Binding-site contacts:
Ligand atom C2 contacts residue GLY627 of chain 1.F at 4.1 Å.
Ligand atom C4 contacts residue HIS630 of chain 1.I at 3.2 Å.
Ligand atom C6 contacts residue HIS628 of chain 1.F at 2.7 Å.
Ligand atom N1 contacts residue HIS630 of chain 1.I at 4.2 Å.
Ligand atom C6 contacts residue PHE629 of chain 1.F at 4.0 Å (hydrophobic).
Ligand atom C4 contacts residue HIS628 of chain 1.F at 4.5 Å.
Ligand atom O2 contacts residue ASP626 of chain 1.F at 3.6 Å (salt-bridge).
Ligand atom O2 contacts residue GLY627 of chain 1.F at 3.4 Å.
Ligand atom N1 contacts residue TRP607 of chain 1.I at 4.5 Å.
Ligand atom N4 contacts residue PRO631 of chain 1.I at 4.4 Å.
Ligand atom N4 contacts residue PHE629 of chain 1.I at 4.4 Å.
Ligand atom C2 contacts residue HIS628 of chain 1.F at 3.3 Å.
Ligand atom C5 contacts residue HIS628 of chain 1.F at 3.9 Å.
Ligand atom N4 contacts residue HIS630 of chain 1.I at 3.0 Å.
Ligand atom N3 contacts residue HIS628 of chain 1.F at 4.3 Å.
Ligand atom N1 contacts residue PHE629 of chain 1.F at 4.2 Å.
Ligand atom C5 contacts residue PHE629 of chain 1.I at 4.0 Å (hydrophobic).
Ligand atom C2 contacts residue HIS630 of chain 1.I at 3.2 Å.
Ligand atom C5 contacts residue HIS630 of chain 1.I at 4.3 Å.
Ligand atom O2 contacts residue HIS630 of chain 1.I at 3.5 Å.
Ligand atom N3 contacts residue HIS630 of chain 1.I at 2.6 Å (h-bond).
Ligand atom N1 contacts residue HIS628 of chain 1.F at 2.3 Å (h-bond).
Ligand atom O2 contacts residue HIS628 of chain 1.F at 3.4 Å (h-bond).

A small-molecule ligand and the protein it binds are described below.
Small molecule (SMILES): Nc1ccnc(=O)[nH]1

Sequence of chain 1.F:
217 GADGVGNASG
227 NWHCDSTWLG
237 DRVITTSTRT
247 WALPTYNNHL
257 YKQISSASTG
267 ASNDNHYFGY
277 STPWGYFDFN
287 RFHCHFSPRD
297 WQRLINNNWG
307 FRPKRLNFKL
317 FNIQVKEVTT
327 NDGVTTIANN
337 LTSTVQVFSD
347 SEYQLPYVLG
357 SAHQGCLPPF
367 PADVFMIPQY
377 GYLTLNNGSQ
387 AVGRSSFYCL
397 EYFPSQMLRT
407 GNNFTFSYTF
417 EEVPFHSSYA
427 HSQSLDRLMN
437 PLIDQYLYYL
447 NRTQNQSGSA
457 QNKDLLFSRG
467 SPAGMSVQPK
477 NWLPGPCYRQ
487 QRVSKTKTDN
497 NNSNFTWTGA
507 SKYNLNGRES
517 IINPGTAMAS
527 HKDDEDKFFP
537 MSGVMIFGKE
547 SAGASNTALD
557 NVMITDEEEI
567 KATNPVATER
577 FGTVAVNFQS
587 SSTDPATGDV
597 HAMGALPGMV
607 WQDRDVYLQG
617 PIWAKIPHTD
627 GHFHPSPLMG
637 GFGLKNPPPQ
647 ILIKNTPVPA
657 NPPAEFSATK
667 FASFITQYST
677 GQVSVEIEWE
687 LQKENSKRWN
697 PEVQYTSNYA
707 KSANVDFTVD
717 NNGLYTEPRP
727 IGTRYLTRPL

Sequence of chain 1.I:
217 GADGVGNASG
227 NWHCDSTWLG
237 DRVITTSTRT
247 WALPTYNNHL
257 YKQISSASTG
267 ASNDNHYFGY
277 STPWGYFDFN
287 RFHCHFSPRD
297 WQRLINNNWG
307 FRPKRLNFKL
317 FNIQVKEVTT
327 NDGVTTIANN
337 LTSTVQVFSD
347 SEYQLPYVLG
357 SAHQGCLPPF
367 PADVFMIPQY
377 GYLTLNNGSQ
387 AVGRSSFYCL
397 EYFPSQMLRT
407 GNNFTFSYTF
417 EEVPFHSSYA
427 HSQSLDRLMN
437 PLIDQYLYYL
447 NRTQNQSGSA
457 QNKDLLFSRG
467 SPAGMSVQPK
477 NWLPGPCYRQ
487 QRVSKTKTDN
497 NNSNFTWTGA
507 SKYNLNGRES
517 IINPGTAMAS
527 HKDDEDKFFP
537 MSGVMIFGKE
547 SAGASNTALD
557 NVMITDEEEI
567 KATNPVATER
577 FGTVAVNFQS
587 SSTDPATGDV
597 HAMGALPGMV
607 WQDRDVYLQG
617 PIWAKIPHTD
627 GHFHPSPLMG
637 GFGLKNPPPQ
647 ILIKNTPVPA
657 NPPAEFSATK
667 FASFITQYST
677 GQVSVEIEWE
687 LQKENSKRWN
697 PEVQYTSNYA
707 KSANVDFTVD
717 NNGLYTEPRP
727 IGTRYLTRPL